This protein binds this small molecule.
Small molecule (SMILES): CC(=O)N[C@H]1[C@H](O[C@H]2[C@H](O)[C@@H](NC(C)=O)CO[C@@H]2CO)O[C@H](CO)[C@@H](O[C@@H]2O[C@H](CO)[C@@H](O)[C@H](O)[C@@H]2O)[C@@H]1O

Binding-site contacts:
Ligand atom C8 contacts residue THR105 of chain 1.D at 4.4 Å.
Ligand atom C8 contacts residue LEU137 of chain 1.D at 4.1 Å (hydrophobic).
Ligand atom C8 contacts residue ASP290 of chain 1.D at 3.7 Å.
Ligand atom C5 contacts residue TYR135 of chain 1.D at 4.4 Å (hydrophobic).
Ligand atom C1 contacts residue TYR135 of chain 1.D at 3.9 Å (hydrophobic).
Ligand atom O6 contacts residue TYR135 of chain 1.D at 4.3 Å.
Ligand atom C8 contacts residue VAL104 of chain 1.D at 3.6 Å (hydrophobic).
Ligand atom N2 contacts residue TYR135 of chain 1.D at 4.2 Å.
Ligand atom C2 contacts residue ASN118 of chain 1.D at 2.5 Å.
Ligand atom C2 contacts residue TYR135 of chain 1.D at 4.3 Å (hydrophobic).
Ligand atom N2 contacts residue ASN118 of chain 1.D at 3.0 Å (h-bond).
Ligand atom C4 contacts residue ASN118 of chain 1.D at 4.2 Å.
Ligand atom O5 contacts residue TYR135 of chain 1.D at 4.5 Å.
Ligand atom C7 contacts residue LEU137 of chain 1.D at 4.5 Å (hydrophobic).
Ligand atom O6 contacts residue SER120 of chain 1.D at 4.3 Å.
Ligand atom C1 contacts residue ASN118 of chain 1.D at 1.4 Å.
Ligand atom O7 contacts residue ASN118 of chain 1.D at 3.1 Å (h-bond).
Ligand atom O7 contacts residue VAL104 of chain 1.D at 3.4 Å.
Ligand atom O7 contacts residue THR105 of chain 1.D at 3.6 Å.
Ligand atom C7 contacts residue VAL104 of chain 1.D at 3.9 Å (hydrophobic).
Ligand atom O7 contacts residue TYR135 of chain 1.D at 3.7 Å.
Ligand atom C8 contacts residue ASN118 of chain 1.D at 4.4 Å.
Ligand atom O5 contacts residue ASN118 of chain 1.D at 2.3 Å (h-bond).
Ligand atom C8 contacts residue ARG95 of chain 1.F at 4.2 Å.
Ligand atom C7 contacts residue THR105 of chain 1.D at 4.4 Å.
Ligand atom C5 contacts residue ASN118 of chain 1.D at 3.6 Å.
Ligand atom C3 contacts residue TYR135 of chain 1.D at 4.2 Å (hydrophobic).
Ligand atom C3 contacts residue ASN118 of chain 1.D at 3.8 Å.
Ligand atom C7 contacts residue ASN118 of chain 1.D at 3.2 Å.

Sequence of chain 1.D:
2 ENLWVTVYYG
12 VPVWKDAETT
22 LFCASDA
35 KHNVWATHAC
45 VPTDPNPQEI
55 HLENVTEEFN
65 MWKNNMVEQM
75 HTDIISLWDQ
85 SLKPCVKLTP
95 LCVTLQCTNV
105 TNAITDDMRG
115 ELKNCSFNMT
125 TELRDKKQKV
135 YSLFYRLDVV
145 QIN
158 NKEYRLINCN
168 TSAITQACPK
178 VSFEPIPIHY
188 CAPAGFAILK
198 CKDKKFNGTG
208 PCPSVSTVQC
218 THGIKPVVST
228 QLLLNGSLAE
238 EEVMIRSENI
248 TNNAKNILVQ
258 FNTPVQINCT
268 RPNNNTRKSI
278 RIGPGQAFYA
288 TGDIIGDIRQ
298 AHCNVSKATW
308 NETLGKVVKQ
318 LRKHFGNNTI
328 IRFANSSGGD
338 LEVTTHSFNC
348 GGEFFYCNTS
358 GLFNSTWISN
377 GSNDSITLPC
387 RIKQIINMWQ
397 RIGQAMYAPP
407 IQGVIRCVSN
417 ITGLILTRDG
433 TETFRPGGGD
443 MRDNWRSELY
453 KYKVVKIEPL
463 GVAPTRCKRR

Sequence of chain 1.F:
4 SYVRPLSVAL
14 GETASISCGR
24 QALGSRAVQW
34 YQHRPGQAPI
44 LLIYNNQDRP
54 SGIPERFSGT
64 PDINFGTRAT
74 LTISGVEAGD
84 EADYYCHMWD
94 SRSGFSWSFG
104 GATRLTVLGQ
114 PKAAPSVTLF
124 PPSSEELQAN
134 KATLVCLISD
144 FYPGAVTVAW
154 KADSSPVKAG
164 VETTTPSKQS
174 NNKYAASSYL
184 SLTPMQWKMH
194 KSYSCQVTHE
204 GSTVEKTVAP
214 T